The small molecule below binds the protein below.
Small molecule (SMILES): OC[C@H]1O[C@H](O)[C@H](O)[C@@H](O)[C@@H]1O

Sequence of chain 1.A:
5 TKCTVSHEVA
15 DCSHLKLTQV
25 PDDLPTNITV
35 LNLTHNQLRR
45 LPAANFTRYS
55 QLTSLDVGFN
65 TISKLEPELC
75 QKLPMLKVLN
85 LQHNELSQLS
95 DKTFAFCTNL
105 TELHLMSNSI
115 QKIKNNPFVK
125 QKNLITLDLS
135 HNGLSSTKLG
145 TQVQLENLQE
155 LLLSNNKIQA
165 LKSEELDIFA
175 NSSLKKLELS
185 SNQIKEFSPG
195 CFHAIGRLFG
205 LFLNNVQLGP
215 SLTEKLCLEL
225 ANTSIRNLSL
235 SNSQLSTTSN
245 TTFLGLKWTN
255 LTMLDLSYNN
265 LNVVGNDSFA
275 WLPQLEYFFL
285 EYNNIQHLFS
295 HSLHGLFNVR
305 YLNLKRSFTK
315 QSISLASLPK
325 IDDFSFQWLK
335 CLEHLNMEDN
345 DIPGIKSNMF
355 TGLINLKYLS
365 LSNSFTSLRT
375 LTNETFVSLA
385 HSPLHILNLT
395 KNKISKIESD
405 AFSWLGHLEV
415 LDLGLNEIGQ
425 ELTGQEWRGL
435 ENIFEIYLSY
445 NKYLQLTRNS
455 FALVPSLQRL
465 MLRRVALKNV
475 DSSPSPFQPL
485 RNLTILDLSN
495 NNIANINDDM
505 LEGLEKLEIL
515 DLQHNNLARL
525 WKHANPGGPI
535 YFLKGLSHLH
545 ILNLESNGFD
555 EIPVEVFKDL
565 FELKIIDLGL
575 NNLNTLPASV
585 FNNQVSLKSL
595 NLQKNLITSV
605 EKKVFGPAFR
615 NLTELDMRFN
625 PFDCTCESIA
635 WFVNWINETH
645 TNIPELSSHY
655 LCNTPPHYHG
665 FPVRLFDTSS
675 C

Binding-site contacts:
Ligand atom O2 contacts residue LYS562 of chain 1.A at 3.8 Å.
Ligand atom C4 contacts residue TYR535 of chain 1.A at 4.0 Å (hydrophobic).
Ligand atom O6 contacts residue TYR535 of chain 1.A at 3.7 Å.
Ligand atom O3 contacts residue GLU559 of chain 1.A at 3.5 Å.
Ligand atom C1 contacts residue TYR535 of chain 1.A at 4.3 Å (hydrophobic).
Ligand atom O2 contacts residue GLU559 of chain 1.A at 3.5 Å.
Ligand atom C2 contacts residue GLU559 of chain 1.A at 4.2 Å.
Ligand atom O1 contacts residue LYS538 of chain 1.A at 3.6 Å (salt-bridge).
Ligand atom O5 contacts residue TYR535 of chain 1.A at 3.8 Å.
Ligand atom C2 contacts residue TYR535 of chain 1.A at 4.1 Å (hydrophobic).
Ligand atom O3 contacts residue TYR535 of chain 1.A at 4.3 Å.
Ligand atom C1 contacts residue LYS538 of chain 1.A at 4.4 Å.